Sequence of chain 1.A:
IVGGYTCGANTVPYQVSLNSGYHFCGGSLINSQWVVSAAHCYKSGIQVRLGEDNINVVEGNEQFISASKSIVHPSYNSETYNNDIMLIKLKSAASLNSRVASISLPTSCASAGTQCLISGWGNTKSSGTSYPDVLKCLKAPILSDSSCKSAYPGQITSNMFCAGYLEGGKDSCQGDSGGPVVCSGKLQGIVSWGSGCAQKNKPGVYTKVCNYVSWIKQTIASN

This small molecule binds to this protein.
Small molecule (SMILES): [H]/N=C(/N)c1ccc(O[C@H]2CO[C@H]3[C@@H]2OC[C@H]3Oc2cccc(C(=N)N)c2)cc1

Binding-site contacts:
Ligand atom N27 contacts residue GLN155 of chain 1.A at 3.7 Å.
Ligand atom C16 contacts residue TRP193 of chain 1.A at 3.8 Å (hydrophobic).
Ligand atom O11 contacts residue TRP193 of chain 1.A at 3.3 Å.
Ligand atom N22 contacts residue GLY196 of chain 1.A at 2.9 Å (h-bond).
Ligand atom C24 contacts residue SER192 of chain 1.A at 3.8 Å.
Ligand atom N27 contacts residue THR80 of chain 1.A at 2.9 Å (h-bond).
Ligand atom C24 contacts residue SER177 of chain 1.A at 3.4 Å.
Ligand atom N27 contacts residue TRP193 of chain 1.A at 3.8 Å.
Ligand atom N22 contacts residue ASP171 of chain 1.A at 2.8 Å (salt-bridge).
Ligand atom C4 contacts residue TYR81 of chain 1.A at 3.4 Å (hydrophobic).
Ligand atom N23 contacts residue TRP193 of chain 1.A at 3.7 Å.
Ligand atom C1 contacts residue GLN155 of chain 1.A at 3.4 Å.
Ligand atom C3 contacts residue TRP193 of chain 1.A at 3.4 Å (hydrophobic).
Ligand atom C20 contacts residue GLY196 of chain 1.A at 3.8 Å.
Ligand atom C2 contacts residue THR80 of chain 1.A at 3.7 Å.
Ligand atom C16 contacts residue SER177 of chain 1.A at 3.7 Å.
Ligand atom C10 contacts residue GLY194 of chain 1.A at 3.4 Å.
Ligand atom C4 contacts residue TRP193 of chain 1.A at 3.3 Å (hydrophobic).
Ligand atom N23 contacts residue GLY204 of chain 1.A at 3.5 Å.
Ligand atom C3 contacts residue TYR81 of chain 1.A at 3.9 Å (hydrophobic).
Ligand atom C21 contacts residue ASP171 of chain 1.A at 3.6 Å.
Ligand atom C21 contacts residue SER172 of chain 1.A at 3.3 Å.
Ligand atom N contacts residue GLN155 of chain 1.A at 2.5 Å (h-bond).
Ligand atom C26 contacts residue TRP193 of chain 1.A at 3.7 Å (hydrophobic).
Ligand atom C1 contacts residue THR80 of chain 1.A at 3.6 Å.
Ligand atom C18 contacts residue GLY194 of chain 1.A at 3.8 Å.
Ligand atom C16 contacts residue SER192 of chain 1.A at 3.8 Å.
Ligand atom C25 contacts residue VAL191 of chain 1.A at 3.7 Å (hydrophobic).
Ligand atom C18 contacts residue TRP193 of chain 1.A at 3.9 Å (hydrophobic).
Ligand atom C20 contacts residue GLY194 of chain 1.A at 3.4 Å.
Ligand atom C20 contacts residue TRP193 of chain 1.A at 3.7 Å (hydrophobic).
Ligand atom O11 contacts residue GLY194 of chain 1.A at 3.1 Å (h-bond).
Ligand atom O8 contacts residue TYR81 of chain 1.A at 3.6 Å.
Ligand atom C26 contacts residue GLY194 of chain 1.A at 3.8 Å.
Ligand atom N22 contacts residue CYS197 of chain 1.A at 3.7 Å.
Ligand atom N23 contacts residue ASP171 of chain 1.A at 2.9 Å (salt-bridge).
Ligand atom N23 contacts residue SER172 of chain 1.A at 3.1 Å (h-bond).
Ligand atom C12 contacts residue TRP193 of chain 1.A at 3.7 Å (hydrophobic).
Ligand atom C3 contacts residue THR80 of chain 1.A at 3.0 Å.
Ligand atom N22 contacts residue SER172 of chain 1.A at 3.2 Å (h-bond).